A protein and the small-molecule ligand that binds it are described below.
Small molecule (SMILES): Nc1nc2c(ncn2[C@@H]2O[C@H](CO)[C@@H](OP(=O)(O)O)[C@H]2O)c(=O)[nH]1

Binding-site contacts:
Ligand atom C2 contacts residue GLU66 of chain 2.B at 3.8 Å.
Ligand atom O6 contacts residue PHE118 of chain 2.B at 3.6 Å.
Ligand atom C2' contacts residue VAL130 of chain 2.A at 3.7 Å (hydrophobic).
Ligand atom O1P contacts residue VAL130 of chain 2.A at 3.8 Å.
Ligand atom C6 contacts residue VAL65 of chain 2.B at 3.6 Å (hydrophobic).
Ligand atom N3 contacts residue PHE118 of chain 2.B at 3.5 Å (h-bond).
Ligand atom C5 contacts residue VAL120 of chain 2.B at 3.7 Å (hydrophobic).
Ligand atom N2 contacts residue GLY131 of chain 2.A at 3.5 Å (h-bond).
Ligand atom C8 contacts residue ASN119 of chain 2.B at 3.3 Å.
Ligand atom N1 contacts residue VAL65 of chain 2.B at 3.0 Å (h-bond).
Ligand atom N2 contacts residue PHE118 of chain 2.B at 3.5 Å.
Ligand atom C6 contacts residue PHE118 of chain 2.B at 3.1 Å (hydrophobic).
Ligand atom N2 contacts residue VAL65 of chain 2.B at 3.6 Å (h-bond).
Ligand atom O1P contacts residue GLY129 of chain 2.A at 3.3 Å.
Ligand atom O5' contacts residue ASN119 of chain 2.B at 3.8 Å.
Ligand atom C5 contacts residue PHE118 of chain 2.B at 3.3 Å (hydrophobic).
Ligand atom N3 contacts residue GLY131 of chain 2.A at 3.8 Å.
Ligand atom N1 contacts residue PHE118 of chain 2.B at 3.1 Å (h-bond).
Ligand atom N2 contacts residue GLY129 of chain 2.A at 3.4 Å (h-bond).
Ligand atom N2 contacts residue VAL130 of chain 2.A at 3.7 Å.
Ligand atom C1' contacts residue ASN119 of chain 2.B at 2.8 Å.
Ligand atom O6 contacts residue VAL65 of chain 2.B at 2.8 Å (h-bond).
Ligand atom N7 contacts residue VAL120 of chain 2.B at 3.3 Å (h-bond).
Ligand atom C6 contacts residue VAL120 of chain 2.B at 3.9 Å (hydrophobic).
Ligand atom C2 contacts residue PHE118 of chain 2.B at 3.3 Å (hydrophobic).
Ligand atom N1 contacts residue GLU66 of chain 2.B at 3.5 Å (salt-bridge).
Ligand atom C2 contacts residue GLY131 of chain 2.A at 3.5 Å.
Ligand atom N1 contacts residue ASP64 of chain 2.B at 3.6 Å.
Ligand atom C5' contacts residue ALA117 of chain 2.B at 3.9 Å (hydrophobic).
Ligand atom O6 contacts residue VAL120 of chain 2.B at 3.4 Å.
Ligand atom C8 contacts residue VAL120 of chain 2.B at 3.5 Å (hydrophobic).
Ligand atom C2 contacts residue VAL65 of chain 2.B at 3.7 Å (hydrophobic).
Ligand atom O5' contacts residue ALA117 of chain 2.B at 2.8 Å (h-bond).
Ligand atom N1 contacts residue GLY131 of chain 2.A at 3.7 Å.
Ligand atom O4' contacts residue ASN119 of chain 2.B at 2.8 Å (h-bond).
Ligand atom N9 contacts residue ASN119 of chain 2.B at 3.1 Å (h-bond).
Ligand atom N2 contacts residue GLU66 of chain 2.B at 3.4 Å (salt-bridge).
Ligand atom C3' contacts residue VAL130 of chain 2.A at 3.6 Å (hydrophobic).
Ligand atom C4 contacts residue PHE118 of chain 2.B at 3.5 Å (hydrophobic).
Ligand atom O6 contacts residue ASP64 of chain 2.B at 3.4 Å.

Sequence of chain 2.B:
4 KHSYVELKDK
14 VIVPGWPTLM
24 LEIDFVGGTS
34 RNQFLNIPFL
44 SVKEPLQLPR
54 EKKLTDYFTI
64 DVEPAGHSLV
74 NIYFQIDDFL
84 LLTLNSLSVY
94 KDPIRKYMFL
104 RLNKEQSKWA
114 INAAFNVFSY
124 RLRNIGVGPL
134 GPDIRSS

Sequence of chain 2.A:
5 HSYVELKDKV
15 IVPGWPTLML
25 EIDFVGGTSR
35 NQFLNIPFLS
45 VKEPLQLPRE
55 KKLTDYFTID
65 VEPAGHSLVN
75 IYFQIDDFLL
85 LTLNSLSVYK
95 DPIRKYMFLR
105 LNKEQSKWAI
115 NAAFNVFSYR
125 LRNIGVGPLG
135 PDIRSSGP